The protein below binds the small molecule below.
Small molecule (SMILES): C[C@@H](O)[C@H](N)C(=O)O

Sequence of chain 1.D:
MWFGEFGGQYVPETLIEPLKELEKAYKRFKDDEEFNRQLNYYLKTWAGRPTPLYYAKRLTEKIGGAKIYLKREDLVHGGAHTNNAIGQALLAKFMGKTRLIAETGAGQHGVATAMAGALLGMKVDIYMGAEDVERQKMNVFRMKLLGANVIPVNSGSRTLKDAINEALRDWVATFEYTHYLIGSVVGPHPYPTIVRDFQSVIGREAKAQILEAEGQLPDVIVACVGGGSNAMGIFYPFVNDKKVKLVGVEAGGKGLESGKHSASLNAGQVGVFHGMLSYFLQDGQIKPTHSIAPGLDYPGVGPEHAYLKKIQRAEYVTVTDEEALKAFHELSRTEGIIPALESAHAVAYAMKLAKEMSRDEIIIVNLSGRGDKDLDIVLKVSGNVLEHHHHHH

Binding-site contacts:
Ligand atom OG1 contacts residue ASP300 of chain 1.D at 2.8 Å (salt-bridge).
Ligand atom OXT contacts residue HIS110 of chain 1.D at 3.4 Å.
Ligand atom CA contacts residue ASP300 of chain 1.D at 4.3 Å.
Ligand atom CG2 contacts residue ASP300 of chain 1.D at 3.1 Å.
Ligand atom OXT contacts residue GLY106 of chain 1.D at 3.1 Å (h-bond).
Ligand atom C contacts residue THR105 of chain 1.D at 3.5 Å.
Ligand atom OXT contacts residue GLN109 of chain 1.D at 4.3 Å.
Ligand atom CA contacts residue HIS110 of chain 1.D at 4.4 Å.
Ligand atom OG1 contacts residue ALA107 of chain 1.D at 3.0 Å (h-bond).
Ligand atom N contacts residue GLY298 of chain 1.D at 3.6 Å.
Ligand atom O contacts residue THR105 of chain 1.D at 3.5 Å (h-bond).
Ligand atom C contacts residue HIS110 of chain 1.D at 3.6 Å.
Ligand atom CB contacts residue LEU161 of chain 1.D at 4.1 Å (hydrophobic).
Ligand atom C contacts residue GLY108 of chain 1.D at 4.3 Å.
Ligand atom O contacts residue GLY108 of chain 1.D at 3.7 Å.
Ligand atom O contacts residue HIS110 of chain 1.D at 3.0 Å (h-bond).
Ligand atom OXT contacts residue GLY108 of chain 1.D at 4.1 Å.
Ligand atom CB contacts residue ASP300 of chain 1.D at 3.5 Å.
Ligand atom O contacts residue ALA107 of chain 1.D at 3.8 Å.
Ligand atom C contacts residue GLN109 of chain 1.D at 4.1 Å.
Ligand atom OG1 contacts residue LEU161 of chain 1.D at 4.3 Å.
Ligand atom OXT contacts residue ALA107 of chain 1.D at 4.1 Å.
Ligand atom OXT contacts residue THR105 of chain 1.D at 2.5 Å (h-bond).
Ligand atom OXT contacts residue GLU104 of chain 1.D at 4.2 Å.
Ligand atom OG1 contacts residue GLY106 of chain 1.D at 3.3 Å (h-bond).
Ligand atom CG2 contacts residue LEU161 of chain 1.D at 3.8 Å (hydrophobic).
Ligand atom CG2 contacts residue TYR301 of chain 1.D at 3.8 Å (hydrophobic).
Ligand atom CB contacts residue GLY106 of chain 1.D at 3.8 Å.
Ligand atom CB contacts residue ALA107 of chain 1.D at 4.2 Å (hydrophobic).
Ligand atom N contacts residue LLP82 of chain 1.D at 3.9 Å.
Ligand atom C contacts residue GLY106 of chain 1.D at 3.9 Å.
Ligand atom C contacts residue ALA107 of chain 1.D at 4.0 Å (hydrophobic).
Ligand atom O contacts residue GLN109 of chain 1.D at 3.1 Å (h-bond).
Ligand atom O contacts residue LLP82 of chain 1.D at 4.1 Å.
Ligand atom N contacts residue ASP300 of chain 1.D at 3.8 Å.